Sequence of chain 1.C:
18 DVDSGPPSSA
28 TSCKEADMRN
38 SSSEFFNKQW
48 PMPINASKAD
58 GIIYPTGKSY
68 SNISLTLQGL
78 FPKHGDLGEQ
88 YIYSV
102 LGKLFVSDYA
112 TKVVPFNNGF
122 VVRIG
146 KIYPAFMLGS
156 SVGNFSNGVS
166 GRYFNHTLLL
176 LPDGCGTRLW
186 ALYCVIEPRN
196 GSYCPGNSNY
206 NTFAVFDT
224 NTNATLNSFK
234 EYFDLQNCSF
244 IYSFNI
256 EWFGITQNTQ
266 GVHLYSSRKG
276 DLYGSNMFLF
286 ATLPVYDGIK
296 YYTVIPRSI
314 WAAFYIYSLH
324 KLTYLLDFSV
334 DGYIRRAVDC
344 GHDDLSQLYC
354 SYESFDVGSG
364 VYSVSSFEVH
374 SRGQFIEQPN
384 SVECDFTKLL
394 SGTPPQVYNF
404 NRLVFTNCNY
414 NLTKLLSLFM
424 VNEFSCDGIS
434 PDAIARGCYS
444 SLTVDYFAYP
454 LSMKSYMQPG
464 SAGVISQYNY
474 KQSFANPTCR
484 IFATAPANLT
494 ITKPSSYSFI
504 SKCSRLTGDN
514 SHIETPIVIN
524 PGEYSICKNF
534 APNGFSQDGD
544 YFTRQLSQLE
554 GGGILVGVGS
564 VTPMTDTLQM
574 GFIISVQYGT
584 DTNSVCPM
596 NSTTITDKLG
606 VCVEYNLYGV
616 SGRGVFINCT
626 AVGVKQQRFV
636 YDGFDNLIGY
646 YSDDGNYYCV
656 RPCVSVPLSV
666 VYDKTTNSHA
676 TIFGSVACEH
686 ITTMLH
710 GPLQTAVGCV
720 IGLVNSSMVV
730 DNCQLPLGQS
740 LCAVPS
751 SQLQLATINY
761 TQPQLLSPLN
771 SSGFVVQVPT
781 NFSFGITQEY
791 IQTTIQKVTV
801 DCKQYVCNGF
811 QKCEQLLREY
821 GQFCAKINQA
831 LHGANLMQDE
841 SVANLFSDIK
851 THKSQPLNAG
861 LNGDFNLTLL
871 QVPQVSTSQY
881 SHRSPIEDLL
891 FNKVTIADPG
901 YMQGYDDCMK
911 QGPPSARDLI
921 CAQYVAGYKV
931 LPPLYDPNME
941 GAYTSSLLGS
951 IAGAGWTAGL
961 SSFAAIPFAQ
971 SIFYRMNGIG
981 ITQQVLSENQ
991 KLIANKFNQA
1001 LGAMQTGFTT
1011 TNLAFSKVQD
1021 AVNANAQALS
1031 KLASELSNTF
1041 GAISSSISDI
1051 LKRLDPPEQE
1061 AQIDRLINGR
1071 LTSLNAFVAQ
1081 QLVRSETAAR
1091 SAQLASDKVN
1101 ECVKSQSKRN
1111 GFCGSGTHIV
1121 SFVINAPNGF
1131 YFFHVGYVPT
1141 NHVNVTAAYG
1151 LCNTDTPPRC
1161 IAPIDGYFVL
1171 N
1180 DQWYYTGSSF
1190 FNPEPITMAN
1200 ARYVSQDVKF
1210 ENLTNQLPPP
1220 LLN

Binding-site contacts:
Ligand atom C1 contacts residue ASN159 of chain 1.C at 1.4 Å.
Ligand atom O5 contacts residue ASN159 of chain 1.C at 2.4 Å (h-bond).
Ligand atom C5 contacts residue ASN159 of chain 1.C at 3.7 Å.
Ligand atom N2 contacts residue ASN159 of chain 1.C at 2.9 Å (h-bond).
Ligand atom C2 contacts residue ASN159 of chain 1.C at 2.5 Å.
Ligand atom C6 contacts residue ASN159 of chain 1.C at 4.4 Å.
Ligand atom C4 contacts residue ASN159 of chain 1.C at 4.3 Å.
Ligand atom C3 contacts residue ASN159 of chain 1.C at 3.8 Å.
Ligand atom C7 contacts residue ASN159 of chain 1.C at 3.9 Å.

The small molecule below binds the protein below.
Small molecule (SMILES): CC(=O)N[C@@H]1[C@@H](O)[C@H](O)[C@@H](CO)O[C@H]1O